Binding-site contacts:
Ligand atom C contacts residue SER203 of chain 1.A at 3.7 Å.
Ligand atom C14 contacts residue DMS1 of chain 1.F at 3.4 Å.
Ligand atom N3 contacts residue TYR196 of chain 1.A at 3.7 Å.
Ligand atom C6 contacts residue ASN217 of chain 1.A at 3.3 Å.
Ligand atom N3 contacts residue PHE204 of chain 1.A at 3.4 Å.
Ligand atom C5 contacts residue PHE204 of chain 1.A at 3.4 Å (hydrophobic).
Ligand atom N contacts residue TYR196 of chain 1.A at 3.9 Å.
Ligand atom O contacts residue ASN299 of chain 1.A at 3.1 Å (h-bond).
Ligand atom C12 contacts residue ALA135 of chain 1.A at 3.5 Å (hydrophobic).
Ligand atom C15 contacts residue DMS1 of chain 1.F at 3.5 Å.
Ligand atom C13 contacts residue ARG74 of chain 1.A at 3.4 Å.
Ligand atom C4 contacts residue PHE204 of chain 1.A at 3.6 Å (hydrophobic).
Ligand atom N1 contacts residue HIS295 of chain 1.A at 3.3 Å (h-bond).
Ligand atom N2 contacts residue PHE204 of chain 1.A at 3.6 Å.
Ligand atom C4 contacts residue LYS225 of chain 1.A at 3.9 Å.
Ligand atom C6 contacts residue TRP227 of chain 1.A at 3.8 Å (hydrophobic).
Ligand atom C13 contacts residue DMS1 of chain 1.F at 3.8 Å.
Ligand atom C8 contacts residue PHE204 of chain 1.A at 3.8 Å (hydrophobic).
Ligand atom O contacts residue LYS225 of chain 1.A at 3.0 Å (salt-bridge).
Ligand atom N contacts residue PHE204 of chain 1.A at 3.5 Å.
Ligand atom C9 contacts residue PHE204 of chain 1.A at 3.6 Å (hydrophobic).
Ligand atom C2 contacts residue TYR133 of chain 1.A at 3.6 Å (hydrophobic).
Ligand atom N contacts residue LYS225 of chain 1.A at 3.1 Å (salt-bridge).
Ligand atom C15 contacts residue PHE204 of chain 1.A at 3.8 Å (hydrophobic).
Ligand atom C11 contacts residue TYR196 of chain 1.A at 3.5 Å (hydrophobic).
Ligand atom C8 contacts residue MN1 of chain 1.D at 3.2 Å.
Ligand atom C11 contacts residue ALA135 of chain 1.A at 3.6 Å (hydrophobic).
Ligand atom N1 contacts residue HIS207 of chain 1.A at 3.0 Å (h-bond).
Ligand atom N contacts residue ASN217 of chain 1.A at 3.7 Å.
Ligand atom C8 contacts residue HIS207 of chain 1.A at 3.9 Å.
Ligand atom C2 contacts residue GLY134 of chain 1.A at 3.8 Å.
Ligand atom C5 contacts residue TYR196 of chain 1.A at 3.6 Å (hydrophobic).
Ligand atom C4 contacts residue TYR196 of chain 1.A at 3.9 Å (hydrophobic).
Ligand atom C7 contacts residue PHE204 of chain 1.A at 3.8 Å (hydrophobic).
Ligand atom N1 contacts residue MN1 of chain 1.D at 2.1 Å.
Ligand atom C7 contacts residue TYR196 of chain 1.A at 3.8 Å (hydrophobic).
Ligand atom C2 contacts residue TYR196 of chain 1.A at 3.9 Å (hydrophobic).
Ligand atom N2 contacts residue TYR196 of chain 1.A at 3.6 Å.
Ligand atom C6 contacts residue PHE204 of chain 1.A at 3.8 Å (hydrophobic).
Ligand atom C5 contacts residue LYS225 of chain 1.A at 3.8 Å.

Sequence of chain 1.A:
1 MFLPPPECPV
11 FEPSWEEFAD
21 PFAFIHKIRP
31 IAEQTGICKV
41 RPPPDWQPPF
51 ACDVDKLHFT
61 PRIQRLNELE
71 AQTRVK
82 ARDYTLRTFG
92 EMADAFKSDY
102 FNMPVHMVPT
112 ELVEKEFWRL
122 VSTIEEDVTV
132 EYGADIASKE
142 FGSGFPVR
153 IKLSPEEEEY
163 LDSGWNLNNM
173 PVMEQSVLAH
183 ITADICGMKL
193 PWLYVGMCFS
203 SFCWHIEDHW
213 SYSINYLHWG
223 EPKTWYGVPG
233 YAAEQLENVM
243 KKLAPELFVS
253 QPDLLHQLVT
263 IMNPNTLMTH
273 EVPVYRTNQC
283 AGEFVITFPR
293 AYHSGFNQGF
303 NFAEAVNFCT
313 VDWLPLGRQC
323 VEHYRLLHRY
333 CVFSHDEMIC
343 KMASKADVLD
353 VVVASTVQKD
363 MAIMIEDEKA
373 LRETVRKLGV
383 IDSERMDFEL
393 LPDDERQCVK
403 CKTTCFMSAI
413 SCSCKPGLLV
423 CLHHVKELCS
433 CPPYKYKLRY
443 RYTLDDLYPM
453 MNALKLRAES

This protein binds this small molecule.
Small molecule (SMILES): CC(C)c1c(-c2ccccc2)nn2c(C#N)cnc2c1O